Binding-site contacts:
Ligand atom C10 contacts residue ILE85 of chain 1.A at 3.5 Å (hydrophobic).
Ligand atom N contacts residue MET90 of chain 1.A at 2.9 Å (h-bond).
Ligand atom C12 contacts residue MET90 of chain 1.A at 3.4 Å (hydrophobic).
Ligand atom CL contacts residue ALA152 of chain 1.A at 3.5 Å.
Ligand atom C20 contacts residue PO41 of chain 1.F at 3.2 Å.
Ligand atom CL contacts residue ASP153 of chain 1.A at 3.7 Å.
Ligand atom C16 contacts residue PO41 of chain 1.F at 3.4 Å.
Ligand atom C7 contacts residue MET62 of chain 1.A at 3.6 Å (hydrophobic).
Ligand atom C10 contacts residue ALA41 of chain 1.A at 3.6 Å (hydrophobic).
Ligand atom C18 contacts residue PO41 of chain 1.F at 3.4 Å.
Ligand atom C19 contacts residue PO41 of chain 1.F at 3.6 Å.
Ligand atom C8 contacts residue ILE85 of chain 1.A at 3.5 Å (hydrophobic).
Ligand atom C21 contacts residue PO41 of chain 1.F at 3.3 Å.
Ligand atom C6 contacts residue PHE154 of chain 1.A at 3.8 Å (hydrophobic).
Ligand atom C12 contacts residue GLY93 of chain 1.A at 3.4 Å.
Ligand atom N3 contacts residue GLY21 of chain 1.A at 3.6 Å (h-bond).
Ligand atom C10 contacts residue LYS43 of chain 1.A at 3.5 Å.
Ligand atom C9 contacts residue THR87 of chain 1.A at 3.5 Å.
Ligand atom N contacts residue PHE89 of chain 1.A at 3.7 Å.
Ligand atom O contacts residue TYR25 of chain 1.A at 3.2 Å.
Ligand atom C4 contacts residue THR87 of chain 1.A at 3.5 Å.
Ligand atom C18 contacts residue THR91 of chain 1.A at 3.1 Å.
Ligand atom C7 contacts residue ILE85 of chain 1.A at 3.7 Å (hydrophobic).
Ligand atom C10 contacts residue THR87 of chain 1.A at 3.5 Å.
Ligand atom C6 contacts residue MET62 of chain 1.A at 3.6 Å (hydrophobic).
Ligand atom C8 contacts residue THR87 of chain 1.A at 3.8 Å.
Ligand atom C1 contacts residue LEU142 of chain 1.A at 3.6 Å (hydrophobic).
Ligand atom N6 contacts residue PO41 of chain 1.F at 2.5 Å (h-bond).
Ligand atom C18 contacts residue TYR92 of chain 1.A at 3.6 Å (hydrophobic).
Ligand atom C11 contacts residue MET90 of chain 1.A at 3.5 Å (hydrophobic).
Ligand atom C1 contacts residue GLU88 of chain 1.A at 3.7 Å.
Ligand atom C1 contacts residue ALA41 of chain 1.A at 3.6 Å (hydrophobic).
Ligand atom C8 contacts residue LYS43 of chain 1.A at 3.6 Å.
Ligand atom C17 contacts residue PO41 of chain 1.F at 3.1 Å.
Ligand atom C11 contacts residue GLY93 of chain 1.A at 3.8 Å.
Ligand atom C2 contacts residue LEU142 of chain 1.A at 3.6 Å (hydrophobic).
Ligand atom C19 contacts residue THR91 of chain 1.A at 3.2 Å.
Ligand atom N1 contacts residue MET90 of chain 1.A at 3.1 Å (h-bond).
Ligand atom N2 contacts residue THR87 of chain 1.A at 3.1 Å (h-bond).
Ligand atom C13 contacts residue GLY93 of chain 1.A at 3.4 Å.

This small molecule binds to this protein.
Small molecule (SMILES): Cc1nc(Nc2ncc(C(=O)Nc3c(C)cccc3Cl)s2)cc(N2CCN(CCO)CC2)n1

Sequence of chain 1.A:
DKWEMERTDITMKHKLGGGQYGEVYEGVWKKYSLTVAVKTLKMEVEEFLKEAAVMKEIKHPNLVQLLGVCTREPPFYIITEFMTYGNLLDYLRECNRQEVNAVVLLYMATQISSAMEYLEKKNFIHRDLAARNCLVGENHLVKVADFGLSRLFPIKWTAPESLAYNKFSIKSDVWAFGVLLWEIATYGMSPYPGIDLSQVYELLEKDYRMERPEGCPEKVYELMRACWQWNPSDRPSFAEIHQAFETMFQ